Sequence of chain 1.C:
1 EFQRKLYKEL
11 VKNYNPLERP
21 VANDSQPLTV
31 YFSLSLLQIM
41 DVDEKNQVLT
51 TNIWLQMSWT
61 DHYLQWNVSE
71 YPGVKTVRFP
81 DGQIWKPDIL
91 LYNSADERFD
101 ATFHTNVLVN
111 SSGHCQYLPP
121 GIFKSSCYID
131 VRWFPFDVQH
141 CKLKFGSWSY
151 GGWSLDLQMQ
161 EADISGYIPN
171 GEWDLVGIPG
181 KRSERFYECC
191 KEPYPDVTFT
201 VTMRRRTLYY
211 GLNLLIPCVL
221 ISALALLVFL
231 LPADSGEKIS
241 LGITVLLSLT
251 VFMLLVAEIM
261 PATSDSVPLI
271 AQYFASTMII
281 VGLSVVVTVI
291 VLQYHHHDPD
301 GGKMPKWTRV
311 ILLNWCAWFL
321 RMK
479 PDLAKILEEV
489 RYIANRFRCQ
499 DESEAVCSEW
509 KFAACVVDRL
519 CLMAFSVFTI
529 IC

Binding-site contacts:
Ligand atom C5 contacts residue ASN23 of chain 1.C at 3.6 Å.
Ligand atom O5 contacts residue ASN23 of chain 1.C at 2.3 Å (h-bond).
Ligand atom O5 contacts residue SER25 of chain 1.C at 4.2 Å.
Ligand atom C8 contacts residue ASN23 of chain 1.C at 3.4 Å.
Ligand atom C5 contacts residue GLN26 of chain 1.C at 3.7 Å.
Ligand atom O6 contacts residue SER25 of chain 1.C at 4.2 Å.
Ligand atom C6 contacts residue GLN26 of chain 1.C at 3.0 Å.
Ligand atom C3 contacts residue ASN23 of chain 1.C at 3.8 Å.
Ligand atom C4 contacts residue ASN23 of chain 1.C at 4.2 Å.
Ligand atom C2 contacts residue ASN23 of chain 1.C at 2.4 Å.
Ligand atom O5 contacts residue GLN26 of chain 1.C at 3.2 Å (h-bond).
Ligand atom C7 contacts residue ASN23 of chain 1.C at 3.5 Å.
Ligand atom N2 contacts residue ASN23 of chain 1.C at 2.9 Å (h-bond).
Ligand atom C1 contacts residue GLN26 of chain 1.C at 4.1 Å.
Ligand atom O6 contacts residue GLN26 of chain 1.C at 2.6 Å (h-bond).
Ligand atom C5 contacts residue SER25 of chain 1.C at 4.3 Å.
Ligand atom C1 contacts residue ASN23 of chain 1.C at 1.4 Å.
Ligand atom C1 contacts residue SER25 of chain 1.C at 4.2 Å.

A protein and the small-molecule ligand that binds it are described below.
Small molecule (SMILES): CC(=O)N[C@H]1[C@H](O[C@H]2[C@H](O)[C@@H](NC(C)=O)CO[C@@H]2CO)O[C@H](CO)[C@@H](O)[C@@H]1O